This small molecule binds to this protein.
Small molecule (SMILES): OC[C@H]1O[C@@H](O)[C@H](O)[C@@H](O)[C@H]1O

Sequence of chain 1.NA:
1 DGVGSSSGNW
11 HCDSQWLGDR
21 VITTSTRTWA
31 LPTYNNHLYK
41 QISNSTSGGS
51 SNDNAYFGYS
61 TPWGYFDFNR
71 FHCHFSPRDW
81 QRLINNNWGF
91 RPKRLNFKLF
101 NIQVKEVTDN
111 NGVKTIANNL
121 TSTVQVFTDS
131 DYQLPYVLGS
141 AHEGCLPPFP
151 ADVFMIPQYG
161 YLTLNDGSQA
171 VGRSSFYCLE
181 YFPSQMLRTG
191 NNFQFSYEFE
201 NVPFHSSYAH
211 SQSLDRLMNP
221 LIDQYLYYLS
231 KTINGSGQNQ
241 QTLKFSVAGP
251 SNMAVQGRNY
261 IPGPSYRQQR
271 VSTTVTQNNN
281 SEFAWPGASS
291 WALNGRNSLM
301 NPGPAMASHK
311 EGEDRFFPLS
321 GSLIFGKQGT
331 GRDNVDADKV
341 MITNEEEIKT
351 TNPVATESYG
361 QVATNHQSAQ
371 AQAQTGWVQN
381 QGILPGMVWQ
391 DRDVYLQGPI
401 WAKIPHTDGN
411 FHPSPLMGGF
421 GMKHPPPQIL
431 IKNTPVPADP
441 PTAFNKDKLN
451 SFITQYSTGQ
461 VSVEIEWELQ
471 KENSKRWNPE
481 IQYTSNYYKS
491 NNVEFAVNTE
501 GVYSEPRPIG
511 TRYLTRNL

Sequence of chain 1.O:
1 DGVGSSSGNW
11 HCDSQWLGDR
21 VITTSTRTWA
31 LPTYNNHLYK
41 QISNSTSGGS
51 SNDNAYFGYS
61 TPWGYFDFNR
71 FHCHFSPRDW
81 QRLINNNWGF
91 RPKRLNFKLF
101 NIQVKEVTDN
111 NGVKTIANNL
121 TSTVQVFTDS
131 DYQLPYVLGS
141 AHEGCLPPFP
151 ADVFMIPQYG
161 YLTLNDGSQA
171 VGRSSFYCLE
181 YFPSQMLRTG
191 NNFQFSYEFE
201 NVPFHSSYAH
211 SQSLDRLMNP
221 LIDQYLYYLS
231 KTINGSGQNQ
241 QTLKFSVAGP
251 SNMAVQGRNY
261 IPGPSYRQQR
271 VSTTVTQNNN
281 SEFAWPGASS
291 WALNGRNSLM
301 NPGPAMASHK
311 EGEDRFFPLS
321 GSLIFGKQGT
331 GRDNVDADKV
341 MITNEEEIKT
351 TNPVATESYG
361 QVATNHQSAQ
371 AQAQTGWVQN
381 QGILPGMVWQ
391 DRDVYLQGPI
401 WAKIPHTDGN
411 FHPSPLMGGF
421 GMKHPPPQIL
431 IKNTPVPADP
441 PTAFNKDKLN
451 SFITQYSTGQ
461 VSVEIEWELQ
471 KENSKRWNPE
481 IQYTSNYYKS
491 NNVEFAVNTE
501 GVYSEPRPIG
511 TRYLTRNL

Binding-site contacts:
Ligand atom C5 contacts residue TRP285 of chain 1.O at 3.4 Å (hydrophobic).
Ligand atom C4 contacts residue TRP285 of chain 1.O at 2.8 Å (hydrophobic).
Ligand atom O5 contacts residue ASP53 of chain 1.O at 4.1 Å.
Ligand atom O2 contacts residue VAL255 of chain 1.NA at 4.4 Å.
Ligand atom O1 contacts residue TRP285 of chain 1.O at 3.6 Å.
Ligand atom O4 contacts residue TRP285 of chain 1.O at 1.4 Å.
Ligand atom C2 contacts residue ASN252 of chain 1.NA at 4.2 Å.
Ligand atom O6 contacts residue TRP285 of chain 1.O at 3.6 Å (h-bond).
Ligand atom O1 contacts residue VAL255 of chain 1.NA at 3.3 Å.
Ligand atom O5 contacts residue TRP285 of chain 1.O at 3.2 Å.
Ligand atom O3 contacts residue TRP285 of chain 1.O at 3.2 Å.
Ligand atom C6 contacts residue ASP53 of chain 1.O at 3.6 Å.
Ligand atom C6 contacts residue TRP285 of chain 1.O at 3.2 Å (hydrophobic).
Ligand atom C3 contacts residue TRP285 of chain 1.O at 3.5 Å (hydrophobic).
Ligand atom O1 contacts residue ASN252 of chain 1.NA at 3.2 Å (h-bond).
Ligand atom C2 contacts residue TRP285 of chain 1.O at 3.4 Å (hydrophobic).
Ligand atom O2 contacts residue TRP285 of chain 1.O at 4.3 Å.
Ligand atom C1 contacts residue TRP285 of chain 1.O at 3.9 Å (hydrophobic).
Ligand atom O2 contacts residue ASN252 of chain 1.NA at 3.3 Å (h-bond).
Ligand atom O1 contacts residue ALA254 of chain 1.NA at 3.8 Å.
Ligand atom C1 contacts residue ASN252 of chain 1.NA at 4.0 Å.